Sequence of chain 1.B:
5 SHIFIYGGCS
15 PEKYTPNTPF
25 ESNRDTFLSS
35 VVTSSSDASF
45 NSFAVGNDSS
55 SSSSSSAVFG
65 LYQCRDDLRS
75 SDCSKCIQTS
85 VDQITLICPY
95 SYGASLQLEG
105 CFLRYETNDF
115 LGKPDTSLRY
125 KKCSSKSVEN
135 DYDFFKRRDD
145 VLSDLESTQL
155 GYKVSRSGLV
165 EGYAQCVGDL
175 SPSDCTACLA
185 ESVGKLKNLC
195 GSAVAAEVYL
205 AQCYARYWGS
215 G

Binding-site contacts:
Ligand atom C1 contacts residue ASN51 of chain 1.B at 1.4 Å.
Ligand atom C7 contacts residue ASN51 of chain 1.B at 3.0 Å.
Ligand atom O7 contacts residue ASN51 of chain 1.B at 2.7 Å (h-bond).
Ligand atom O5 contacts residue ASN51 of chain 1.B at 2.4 Å (h-bond).
Ligand atom C2 contacts residue ASN51 of chain 1.B at 2.5 Å.
Ligand atom C4 contacts residue ASN51 of chain 1.B at 4.2 Å.
Ligand atom C8 contacts residue ASN51 of chain 1.B at 4.3 Å.
Ligand atom O6 contacts residue ASN51 of chain 1.B at 4.5 Å.
Ligand atom C5 contacts residue ASN51 of chain 1.B at 3.6 Å.
Ligand atom C8 contacts residue ASP52 of chain 1.B at 3.7 Å.
Ligand atom N2 contacts residue ASN51 of chain 1.B at 2.9 Å (h-bond).
Ligand atom C7 contacts residue ASP52 of chain 1.B at 4.5 Å.
Ligand atom N2 contacts residue ASP52 of chain 1.B at 4.3 Å.
Ligand atom C3 contacts residue ASN51 of chain 1.B at 3.8 Å.

This small molecule binds to this protein.
Small molecule (SMILES): CC(=O)N[C@@H]1[C@@H](O)[C@H](O)[C@@H](CO)O[C@H]1O